Sequence of chain 2.B:
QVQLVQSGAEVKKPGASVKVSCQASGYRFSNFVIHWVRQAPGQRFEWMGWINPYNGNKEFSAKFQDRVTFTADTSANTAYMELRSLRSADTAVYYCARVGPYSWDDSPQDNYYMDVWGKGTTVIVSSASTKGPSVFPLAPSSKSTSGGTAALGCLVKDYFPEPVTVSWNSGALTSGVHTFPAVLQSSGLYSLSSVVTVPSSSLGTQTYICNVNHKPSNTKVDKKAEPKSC

Sequence of chain 2.A:
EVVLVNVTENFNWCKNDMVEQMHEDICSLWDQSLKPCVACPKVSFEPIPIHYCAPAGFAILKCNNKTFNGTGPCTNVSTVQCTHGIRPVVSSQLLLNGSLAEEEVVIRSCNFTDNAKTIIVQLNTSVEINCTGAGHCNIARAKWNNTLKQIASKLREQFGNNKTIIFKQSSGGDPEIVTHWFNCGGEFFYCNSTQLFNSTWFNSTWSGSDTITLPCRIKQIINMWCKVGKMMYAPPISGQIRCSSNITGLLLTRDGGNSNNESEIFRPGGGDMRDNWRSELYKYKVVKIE

Binding-site contacts:
Ligand atom O4 contacts residue GLN188 of chain 2.A at 4.4 Å.
Ligand atom C8 contacts residue PRO242 of chain 2.A at 3.9 Å (hydrophobic).
Ligand atom C2 contacts residue THR213 of chain 2.A at 3.5 Å.
Ligand atom O7 contacts residue ASN211 of chain 2.A at 3.4 Å (h-bond).
Ligand atom C4 contacts residue THR213 of chain 2.A at 3.5 Å.
Ligand atom O5 contacts residue ASN211 of chain 2.A at 2.4 Å (h-bond).
Ligand atom C5 contacts residue THR213 of chain 2.A at 3.8 Å.
Ligand atom O5 contacts residue TRP104 of chain 2.B at 3.4 Å.
Ligand atom O7 contacts residue PRO242 of chain 2.A at 4.4 Å.
Ligand atom C5 contacts residue TRP104 of chain 2.B at 3.7 Å (hydrophobic).
Ligand atom C1 contacts residue THR213 of chain 2.A at 3.9 Å.
Ligand atom O3 contacts residue NAG1 of chain 2.M at 3.7 Å.
Ligand atom O6 contacts residue VAL197 of chain 2.A at 4.1 Å.
Ligand atom C3 contacts residue ASN211 of chain 2.A at 3.8 Å.
Ligand atom C6 contacts residue TRP104 of chain 2.B at 4.0 Å (hydrophobic).
Ligand atom N2 contacts residue ASN211 of chain 2.A at 2.8 Å (h-bond).
Ligand atom C3 contacts residue THR213 of chain 2.A at 4.0 Å.
Ligand atom C2 contacts residue ASN211 of chain 2.A at 2.5 Å.
Ligand atom C6 contacts residue SER103 of chain 2.B at 3.9 Å.
Ligand atom O6 contacts residue THR213 of chain 2.A at 4.4 Å.
Ligand atom O6 contacts residue SER103 of chain 2.B at 4.1 Å.
Ligand atom C6 contacts residue GLN188 of chain 2.A at 3.7 Å.
Ligand atom O6 contacts residue GLN188 of chain 2.A at 4.3 Å.
Ligand atom O5 contacts residue THR213 of chain 2.A at 3.2 Å (h-bond).
Ligand atom C7 contacts residue PRO242 of chain 2.A at 4.2 Å (hydrophobic).
Ligand atom C8 contacts residue ASN211 of chain 2.A at 4.5 Å.
Ligand atom C6 contacts residue THR213 of chain 2.A at 4.2 Å.
Ligand atom C1 contacts residue ASN211 of chain 2.A at 1.5 Å.
Ligand atom O3 contacts residue THR213 of chain 2.A at 4.0 Å.
Ligand atom C4 contacts residue ASN211 of chain 2.A at 4.2 Å.
Ligand atom O7 contacts residue GLN214 of chain 2.A at 3.7 Å.
Ligand atom O7 contacts residue THR213 of chain 2.A at 3.9 Å.
Ligand atom C1 contacts residue TRP104 of chain 2.B at 3.5 Å (hydrophobic).
Ligand atom O6 contacts residue TRP104 of chain 2.B at 3.3 Å (h-bond).
Ligand atom C5 contacts residue ASN211 of chain 2.A at 3.6 Å.
Ligand atom C7 contacts residue ASN211 of chain 2.A at 3.4 Å.

The protein below binds the small molecule below.
Small molecule (SMILES): CC(=O)N[C@@H]1[C@@H](O)[C@H](O)[C@@H](CO)O[C@H]1O